Binding-site contacts:
Ligand atom C4 contacts residue PHE294 of chain 1.C at 3.4 Å (hydrophobic).
Ligand atom C4 contacts residue ASP218 of chain 1.C at 4.3 Å.
Ligand atom C2 contacts residue TYR219 of chain 1.C at 3.9 Å (hydrophobic).
Ligand atom O3 contacts residue TYR219 of chain 1.C at 4.3 Å.
Ligand atom C2 contacts residue ASN89 of chain 1.C at 4.1 Å.
Ligand atom CM5 contacts residue NI1 of chain 1.L at 4.5 Å.
Ligand atom O2 contacts residue TYR219 of chain 1.C at 4.5 Å.
Ligand atom C5 contacts residue AKG1 of chain 1.M at 4.5 Å.
Ligand atom O3 contacts residue ASP218 of chain 1.C at 4.2 Å.
Ligand atom O3 contacts residue ARG192 of chain 1.C at 4.0 Å.
Ligand atom N1 contacts residue ARG192 of chain 1.C at 3.5 Å (salt-bridge).
Ligand atom C2 contacts residue PHE294 of chain 1.C at 3.6 Å (hydrophobic).
Ligand atom C4 contacts residue TYR219 of chain 1.C at 3.5 Å (hydrophobic).
Ligand atom C2 contacts residue LEU331 of chain 1.C at 4.0 Å (hydrophobic).
Ligand atom C5 contacts residue TYR219 of chain 1.C at 3.7 Å (hydrophobic).
Ligand atom C5 contacts residue PHE294 of chain 1.C at 3.5 Å (hydrophobic).
Ligand atom CM5 contacts residue AKG1 of chain 1.M at 3.7 Å.
Ligand atom N3 contacts residue PHE294 of chain 1.C at 3.5 Å.
Ligand atom O4 contacts residue ASP218 of chain 1.C at 3.3 Å.
Ligand atom C5 contacts residue ARG192 of chain 1.C at 4.5 Å.
Ligand atom O3 contacts residue HIS216 of chain 1.C at 3.6 Å.
Ligand atom CM5 contacts residue HIS216 of chain 1.C at 3.9 Å.
Ligand atom O2 contacts residue PHE294 of chain 1.C at 3.8 Å.
Ligand atom O2 contacts residue ASN89 of chain 1.C at 3.0 Å (h-bond).
Ligand atom N1 contacts residue PHE294 of chain 1.C at 3.7 Å.
Ligand atom C6 contacts residue TYR219 of chain 1.C at 3.8 Å (hydrophobic).
Ligand atom CM5 contacts residue TYR219 of chain 1.C at 4.2 Å (hydrophobic).
Ligand atom CM5 contacts residue PHE294 of chain 1.C at 3.9 Å (hydrophobic).
Ligand atom CM5 contacts residue THR217 of chain 1.C at 4.4 Å.
Ligand atom CM5 contacts residue ASP218 of chain 1.C at 3.6 Å.
Ligand atom C6 contacts residue ARG192 of chain 1.C at 3.3 Å.
Ligand atom O4 contacts residue TYR219 of chain 1.C at 2.8 Å (h-bond).
Ligand atom O2 contacts residue LEU331 of chain 1.C at 3.7 Å.
Ligand atom C6 contacts residue PHE294 of chain 1.C at 3.8 Å (hydrophobic).
Ligand atom O3 contacts residue AKG1 of chain 1.M at 3.7 Å.
Ligand atom N1 contacts residue TYR219 of chain 1.C at 4.0 Å.
Ligand atom N1 contacts residue GLU124 of chain 1.C at 4.3 Å.
Ligand atom O4 contacts residue PHE294 of chain 1.C at 3.5 Å.
Ligand atom N1 contacts residue LEU331 of chain 1.C at 3.9 Å.
Ligand atom N3 contacts residue TYR219 of chain 1.C at 3.5 Å.

A small-molecule ligand and the protein it binds are described below.
Small molecule (SMILES): O=Cc1c[nH]c(=O)[nH]c1=O

Sequence of chain 1.C:
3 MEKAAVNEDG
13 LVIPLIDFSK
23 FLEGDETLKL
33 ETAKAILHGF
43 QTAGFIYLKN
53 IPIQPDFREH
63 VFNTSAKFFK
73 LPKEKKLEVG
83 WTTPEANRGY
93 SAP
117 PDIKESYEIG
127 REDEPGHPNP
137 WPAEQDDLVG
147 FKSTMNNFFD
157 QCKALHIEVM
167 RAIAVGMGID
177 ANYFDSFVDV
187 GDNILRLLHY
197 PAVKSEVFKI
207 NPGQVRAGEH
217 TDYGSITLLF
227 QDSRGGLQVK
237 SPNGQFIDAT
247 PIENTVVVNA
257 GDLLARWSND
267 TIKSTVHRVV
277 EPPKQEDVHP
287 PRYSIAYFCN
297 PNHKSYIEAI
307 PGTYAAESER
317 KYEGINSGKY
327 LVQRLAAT